This small molecule binds to this protein.
Small molecule (SMILES): CC(=O)N[C@@H]1[C@@H](O)[C@H](O)[C@@H](CO)O[C@H]1O

Binding-site contacts:
Ligand atom C4 contacts residue ASN1039 of chain 1.G at 4.2 Å.
Ligand atom C5 contacts residue ASN1039 of chain 1.G at 3.5 Å.
Ligand atom C2 contacts residue ASN1039 of chain 1.G at 2.6 Å.
Ligand atom O7 contacts residue PHE1040 of chain 1.G at 4.4 Å.
Ligand atom C1 contacts residue ASN1039 of chain 1.G at 1.5 Å.
Ligand atom O7 contacts residue ASN1039 of chain 1.G at 3.3 Å (h-bond).
Ligand atom O6 contacts residue ASN1039 of chain 1.G at 4.3 Å.
Ligand atom C8 contacts residue THR676 of chain 1.G at 3.7 Å.
Ligand atom O5 contacts residue ASN1039 of chain 1.G at 2.2 Å (h-bond).
Ligand atom C8 contacts residue ASN1039 of chain 1.G at 4.0 Å.
Ligand atom N2 contacts residue ASN1039 of chain 1.G at 3.0 Å.
Ligand atom C3 contacts residue ASN1039 of chain 1.G at 3.9 Å.
Ligand atom C6 contacts residue ASN1039 of chain 1.G at 4.5 Å.
Ligand atom C7 contacts residue ASN1039 of chain 1.G at 3.3 Å.

Sequence of chain 1.G:
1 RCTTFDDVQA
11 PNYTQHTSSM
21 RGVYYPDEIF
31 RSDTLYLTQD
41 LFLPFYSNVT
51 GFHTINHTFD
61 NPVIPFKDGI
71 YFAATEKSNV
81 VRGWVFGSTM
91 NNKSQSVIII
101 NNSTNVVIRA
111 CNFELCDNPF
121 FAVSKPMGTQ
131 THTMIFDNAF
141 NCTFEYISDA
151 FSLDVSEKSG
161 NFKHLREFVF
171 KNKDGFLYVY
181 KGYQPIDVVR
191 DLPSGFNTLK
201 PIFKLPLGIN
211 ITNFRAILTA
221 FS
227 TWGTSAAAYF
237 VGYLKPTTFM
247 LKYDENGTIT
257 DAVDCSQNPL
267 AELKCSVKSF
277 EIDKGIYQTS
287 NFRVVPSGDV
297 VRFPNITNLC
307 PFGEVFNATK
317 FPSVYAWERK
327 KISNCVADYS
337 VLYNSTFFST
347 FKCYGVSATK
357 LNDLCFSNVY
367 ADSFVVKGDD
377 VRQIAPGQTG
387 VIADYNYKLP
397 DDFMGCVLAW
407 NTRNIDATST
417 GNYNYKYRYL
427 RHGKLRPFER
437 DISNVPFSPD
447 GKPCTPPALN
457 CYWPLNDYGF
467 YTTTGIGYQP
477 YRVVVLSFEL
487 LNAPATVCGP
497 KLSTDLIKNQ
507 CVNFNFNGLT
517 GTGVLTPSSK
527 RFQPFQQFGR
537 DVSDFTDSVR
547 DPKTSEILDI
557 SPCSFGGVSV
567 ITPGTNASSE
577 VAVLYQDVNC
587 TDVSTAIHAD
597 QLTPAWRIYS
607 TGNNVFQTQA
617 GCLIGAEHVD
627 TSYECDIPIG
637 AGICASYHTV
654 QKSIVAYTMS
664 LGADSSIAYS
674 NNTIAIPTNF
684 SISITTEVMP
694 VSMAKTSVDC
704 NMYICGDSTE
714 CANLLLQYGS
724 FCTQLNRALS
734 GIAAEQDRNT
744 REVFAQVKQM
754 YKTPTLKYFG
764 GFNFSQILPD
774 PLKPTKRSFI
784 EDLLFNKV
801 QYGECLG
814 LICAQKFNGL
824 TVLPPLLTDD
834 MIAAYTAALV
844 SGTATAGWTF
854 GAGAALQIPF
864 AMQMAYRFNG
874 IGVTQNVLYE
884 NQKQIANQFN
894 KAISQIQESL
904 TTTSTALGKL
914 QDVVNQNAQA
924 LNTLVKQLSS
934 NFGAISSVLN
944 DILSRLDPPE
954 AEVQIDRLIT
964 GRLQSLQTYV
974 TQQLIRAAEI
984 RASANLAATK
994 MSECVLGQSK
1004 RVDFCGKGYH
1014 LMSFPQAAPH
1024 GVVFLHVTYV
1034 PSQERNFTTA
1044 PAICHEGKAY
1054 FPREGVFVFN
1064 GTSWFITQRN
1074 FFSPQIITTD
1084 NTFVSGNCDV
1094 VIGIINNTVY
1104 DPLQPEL